Sequence of chain 1.A:
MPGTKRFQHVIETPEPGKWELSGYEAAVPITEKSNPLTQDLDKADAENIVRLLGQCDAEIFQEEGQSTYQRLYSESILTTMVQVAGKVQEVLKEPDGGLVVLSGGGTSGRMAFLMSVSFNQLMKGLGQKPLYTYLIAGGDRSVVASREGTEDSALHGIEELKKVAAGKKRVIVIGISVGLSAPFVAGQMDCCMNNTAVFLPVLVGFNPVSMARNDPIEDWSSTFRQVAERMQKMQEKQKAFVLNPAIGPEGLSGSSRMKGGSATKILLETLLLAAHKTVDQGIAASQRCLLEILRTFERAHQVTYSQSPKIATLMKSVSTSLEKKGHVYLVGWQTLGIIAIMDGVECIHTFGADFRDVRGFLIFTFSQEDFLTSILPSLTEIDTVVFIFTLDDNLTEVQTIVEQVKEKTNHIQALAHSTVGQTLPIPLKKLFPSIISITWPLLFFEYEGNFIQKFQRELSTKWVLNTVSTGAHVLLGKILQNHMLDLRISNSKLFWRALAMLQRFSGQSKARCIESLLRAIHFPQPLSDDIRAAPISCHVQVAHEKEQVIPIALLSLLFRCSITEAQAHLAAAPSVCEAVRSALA

This protein binds this small molecule.
Small molecule (SMILES): O=P(O)(O)OC[C@@H](O)[C@@H](O)[C@H](O)[C@@H](O)CO

Binding-site contacts:
Ligand atom O1P contacts residue SER191 of chain 1.A at 3.6 Å (h-bond).
Ligand atom C5 contacts residue GLU165 of chain 1.A at 3.5 Å.
Ligand atom C3 contacts residue GLU162 of chain 1.A at 3.7 Å.
Ligand atom C1 contacts residue SER270 of chain 1.A at 3.6 Å.
Ligand atom P contacts residue VAL192 of chain 1.A at 3.5 Å.
Ligand atom C5 contacts residue LYS526 of chain 1.A at 3.7 Å.
Ligand atom O3P contacts residue VAL192 of chain 1.A at 3.0 Å (h-bond).
Ligand atom C6 contacts residue GLY119 of chain 1.A at 3.4 Å.
Ligand atom O4 contacts residue GLY119 of chain 1.A at 3.9 Å.
Ligand atom O5 contacts residue GLU165 of chain 1.A at 2.7 Å (salt-bridge).
Ligand atom O3 contacts residue GLY120 of chain 1.A at 3.9 Å.
Ligand atom P contacts residue LYS526 of chain 1.A at 3.6 Å.
Ligand atom O1 contacts residue ARG271 of chain 1.A at 3.3 Å (salt-bridge).
Ligand atom O4 contacts residue SER122 of chain 1.A at 3.9 Å.
Ligand atom O1P contacts residue LYS526 of chain 1.A at 3.4 Å (salt-bridge).
Ligand atom C6 contacts residue GLU165 of chain 1.A at 3.9 Å.
Ligand atom O1P contacts residue SER270 of chain 1.A at 3.8 Å.
Ligand atom O2 contacts residue HIS363 of chain 1.A at 3.0 Å (h-bond).
Ligand atom C5 contacts residue GLY119 of chain 1.A at 4.0 Å.
Ligand atom O2P contacts residue VAL192 of chain 1.A at 3.7 Å.
Ligand atom C4 contacts residue THR121 of chain 1.A at 4.0 Å.
Ligand atom O1 contacts residue SER270 of chain 1.A at 3.5 Å (h-bond).
Ligand atom O4 contacts residue GLY120 of chain 1.A at 3.6 Å.
Ligand atom C1 contacts residue ARG271 of chain 1.A at 3.2 Å.
Ligand atom O1 contacts residue SER269 of chain 1.A at 3.8 Å.
Ligand atom O4 contacts residue THR121 of chain 1.A at 2.8 Å (h-bond).
Ligand atom O1P contacts residue GLY193 of chain 1.A at 2.9 Å (h-bond).
Ligand atom O2 contacts residue GLU162 of chain 1.A at 3.5 Å (salt-bridge).
Ligand atom O3P contacts residue SER191 of chain 1.A at 3.7 Å.
Ligand atom O2P contacts residue ALA196 of chain 1.A at 3.5 Å.
Ligand atom O3 contacts residue GLU162 of chain 1.A at 2.6 Å (salt-bridge).
Ligand atom C6 contacts residue LYS526 of chain 1.A at 3.6 Å.
Ligand atom O6 contacts residue LYS526 of chain 1.A at 2.7 Å (salt-bridge).
Ligand atom C2 contacts residue THR121 of chain 1.A at 4.0 Å.
Ligand atom O2P contacts residue SER191 of chain 1.A at 2.3 Å (h-bond).
Ligand atom O1P contacts residue VAL192 of chain 1.A at 3.3 Å (h-bond).
Ligand atom O5 contacts residue LYS526 of chain 1.A at 2.9 Å (salt-bridge).
Ligand atom P contacts residue SER191 of chain 1.A at 3.5 Å.
Ligand atom O6 contacts residue SER270 of chain 1.A at 3.9 Å.
Ligand atom O3P contacts residue SER122 of chain 1.A at 2.6 Å (h-bond).